Binding-site contacts:
Ligand atom N17 contacts residue VAL130 of chain 1.A at 3.6 Å.
Ligand atom O24 contacts residue VAL121 of chain 1.A at 3.7 Å.
Ligand atom O24 contacts residue HIS94 of chain 1.A at 3.0 Å.
Ligand atom C2 contacts residue LEU134 of chain 1.A at 3.4 Å (hydrophobic).
Ligand atom O23 contacts residue LEU197 of chain 1.A at 3.2 Å.
Ligand atom N18 contacts residue GLN92 of chain 1.A at 3.5 Å (h-bond).
Ligand atom C20 contacts residue LEU197 of chain 1.A at 3.9 Å (hydrophobic).
Ligand atom N21 contacts residue LEU197 of chain 1.A at 3.9 Å.
Ligand atom S22 contacts residue THR198 of chain 1.A at 3.7 Å.
Ligand atom C19 contacts residue THR199 of chain 1.A at 3.6 Å.
Ligand atom N17 contacts residue LEU91 of chain 1.A at 3.7 Å.
Ligand atom O24 contacts residue HIS119 of chain 1.A at 3.4 Å (h-bond).
Ligand atom N25 contacts residue HIS96 of chain 1.A at 3.1 Å (h-bond).
Ligand atom BR8 contacts residue PRO201 of chain 1.A at 3.5 Å.
Ligand atom O23 contacts residue TRP208 of chain 1.A at 3.8 Å.
Ligand atom N25 contacts residue HIS119 of chain 1.A at 3.5 Å (h-bond).
Ligand atom F7 contacts residue ASP131 of chain 1.A at 3.4 Å.
Ligand atom N15 contacts residue LEU197 of chain 1.A at 3.6 Å.
Ligand atom N11 contacts residue GLN92 of chain 1.A at 2.9 Å (h-bond).
Ligand atom N11 contacts residue LEU91 of chain 1.A at 3.8 Å.
Ligand atom F7 contacts residue LEU134 of chain 1.A at 3.3 Å.
Ligand atom C5 contacts residue VAL130 of chain 1.A at 3.9 Å (hydrophobic).
Ligand atom N25 contacts residue ZN1 of chain 1.B at 1.9 Å.
Ligand atom C20 contacts residue HIS94 of chain 1.A at 3.7 Å.
Ligand atom O24 contacts residue ZN1 of chain 1.B at 2.8 Å.
Ligand atom C10 contacts residue GLN92 of chain 1.A at 3.8 Å.
Ligand atom N25 contacts residue THR198 of chain 1.A at 2.6 Å (h-bond).
Ligand atom O16 contacts residue LEU134 of chain 1.A at 3.9 Å.
Ligand atom O12 contacts residue GLN92 of chain 1.A at 3.7 Å.
Ligand atom BR8 contacts residue LEU134 of chain 1.A at 3.9 Å.
Ligand atom N25 contacts residue HIS94 of chain 1.A at 3.2 Å (h-bond).
Ligand atom C4 contacts residue LEU134 of chain 1.A at 3.8 Å (hydrophobic).
Ligand atom O23 contacts residue ZN1 of chain 1.B at 3.9 Å.
Ligand atom S22 contacts residue ZN1 of chain 1.B at 2.9 Å.
Ligand atom O23 contacts residue THR198 of chain 1.A at 2.8 Å (h-bond).
Ligand atom N21 contacts residue THR199 of chain 1.A at 3.3 Å (h-bond).
Ligand atom C3 contacts residue LEU134 of chain 1.A at 3.2 Å (hydrophobic).
Ligand atom O12 contacts residue GLN67 of chain 1.A at 3.1 Å (h-bond).
Ligand atom C10 contacts residue LEU91 of chain 1.A at 3.8 Å (hydrophobic).
Ligand atom S22 contacts residue HIS94 of chain 1.A at 3.7 Å.

A protein and the small-molecule ligand that binds it are described below.
Small molecule (SMILES): NS(=O)(=O)NCCNc1nonc1/C(=N/O)Nc1ccc(F)c(Br)c1

Sequence of chain 1.A:
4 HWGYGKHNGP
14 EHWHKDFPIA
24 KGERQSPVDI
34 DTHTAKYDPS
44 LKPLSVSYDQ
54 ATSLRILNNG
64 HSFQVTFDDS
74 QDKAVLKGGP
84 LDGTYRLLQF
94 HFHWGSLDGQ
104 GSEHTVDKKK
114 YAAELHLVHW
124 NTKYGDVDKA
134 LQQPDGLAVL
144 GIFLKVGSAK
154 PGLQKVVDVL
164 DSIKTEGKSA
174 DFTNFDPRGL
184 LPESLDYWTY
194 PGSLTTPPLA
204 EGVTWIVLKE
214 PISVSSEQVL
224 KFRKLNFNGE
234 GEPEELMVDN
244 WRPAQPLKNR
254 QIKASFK